Binding-site contacts:
Ligand atom C2 contacts residue GLU215 of chain 2.A at 3.0 Å.
Ligand atom O2 contacts residue LYS104 of chain 2.A at 3.9 Å.
Ligand atom O2 contacts residue GLU124 of chain 2.A at 3.5 Å (salt-bridge).
Ligand atom O1 contacts residue GLU215 of chain 2.A at 3.5 Å (salt-bridge).
Ligand atom C5 contacts residue HIS117 of chain 2.A at 3.5 Å.
Ligand atom C1 contacts residue GLU124 of chain 2.A at 3.0 Å.
Ligand atom C5 contacts residue CO1 of chain 2.B at 3.6 Å.
Ligand atom O1 contacts residue PHE201 of chain 2.A at 4.1 Å.
Ligand atom O4 contacts residue ASN243 of chain 2.A at 3.2 Å (h-bond).
Ligand atom C1 contacts residue CO1 of chain 2.B at 3.2 Å.
Ligand atom C4 contacts residue GLU222 of chain 2.A at 3.9 Å.
Ligand atom C2 contacts residue GLU124 of chain 2.A at 3.9 Å.
Ligand atom O5 contacts residue LYS122 of chain 2.A at 3.9 Å.
Ligand atom C2 contacts residue MET106 of chain 2.A at 4.1 Å (hydrophobic).
Ligand atom O4 contacts residue GLU222 of chain 2.A at 3.3 Å (salt-bridge).
Ligand atom O4 contacts residue HIS119 of chain 2.A at 3.9 Å.
Ligand atom C4 contacts residue ARG254 of chain 2.A at 3.9 Å.
Ligand atom O1 contacts residue CYS114 of chain 2.A at 3.8 Å.
Ligand atom O5 contacts residue CO1 of chain 2.B at 2.5 Å.
Ligand atom O4 contacts residue LYS122 of chain 2.A at 2.6 Å (salt-bridge).
Ligand atom O4 contacts residue SER220 of chain 2.A at 3.9 Å.
Ligand atom O1 contacts residue CO1 of chain 2.B at 3.9 Å.
Ligand atom C3 contacts residue LYS122 of chain 2.A at 3.9 Å.
Ligand atom C1 contacts residue GLU215 of chain 2.A at 3.1 Å.
Ligand atom O5 contacts residue HIS117 of chain 2.A at 3.2 Å (h-bond).
Ligand atom O5 contacts residue GLU124 of chain 2.A at 2.9 Å (salt-bridge).
Ligand atom C3 contacts residue ILE76 of chain 2.A at 3.6 Å (hydrophobic).
Ligand atom C4 contacts residue LYS122 of chain 2.A at 3.7 Å.
Ligand atom O1 contacts residue MET106 of chain 2.A at 3.4 Å (h-bond).
Ligand atom O3 contacts residue GLU222 of chain 2.A at 4.1 Å.
Ligand atom C5 contacts residue HIS119 of chain 2.A at 3.9 Å.
Ligand atom C2 contacts residue LYS104 of chain 2.A at 4.1 Å.
Ligand atom O3 contacts residue LYS122 of chain 2.A at 3.9 Å.
Ligand atom O2 contacts residue LYS122 of chain 2.A at 2.5 Å (salt-bridge).
Ligand atom O3 contacts residue ARG254 of chain 2.A at 4.1 Å.
Ligand atom O5 contacts residue HIS119 of chain 2.A at 3.3 Å (h-bond).
Ligand atom O3 contacts residue ILE76 of chain 2.A at 3.7 Å.
Ligand atom C2 contacts residue LYS122 of chain 2.A at 3.7 Å.
Ligand atom O3 contacts residue LYS104 of chain 2.A at 4.0 Å.
Ligand atom O2 contacts residue GLU215 of chain 2.A at 2.5 Å (salt-bridge).

The protein below binds the small molecule below.
Small molecule (SMILES): O[C@@H]1[C@H](O)[C@@H](O)OC[C@@H]1O

Sequence of chain 2.A:
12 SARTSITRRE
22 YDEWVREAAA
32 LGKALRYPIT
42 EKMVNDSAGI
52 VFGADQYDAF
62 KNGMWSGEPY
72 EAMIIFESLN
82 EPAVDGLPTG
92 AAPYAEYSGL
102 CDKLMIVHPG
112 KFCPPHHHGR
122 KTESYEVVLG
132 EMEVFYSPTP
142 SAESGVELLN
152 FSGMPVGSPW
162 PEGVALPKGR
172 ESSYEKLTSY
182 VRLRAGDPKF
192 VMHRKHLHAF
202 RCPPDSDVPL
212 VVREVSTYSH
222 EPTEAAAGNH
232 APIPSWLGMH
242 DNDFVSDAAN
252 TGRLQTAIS